Sequence of chain 1.B:
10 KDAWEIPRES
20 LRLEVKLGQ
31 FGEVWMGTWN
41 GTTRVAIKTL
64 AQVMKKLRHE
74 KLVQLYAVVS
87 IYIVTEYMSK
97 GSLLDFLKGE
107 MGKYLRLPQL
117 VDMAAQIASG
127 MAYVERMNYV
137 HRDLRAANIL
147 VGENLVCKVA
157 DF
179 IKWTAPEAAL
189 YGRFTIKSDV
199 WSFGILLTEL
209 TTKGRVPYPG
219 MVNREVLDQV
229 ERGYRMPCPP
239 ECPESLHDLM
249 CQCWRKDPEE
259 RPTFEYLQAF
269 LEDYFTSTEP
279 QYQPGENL

Binding-site contacts:
Ligand atom C6 contacts residue GLU92 of chain 1.B at 4.0 Å.
Ligand atom CAE contacts residue LYS48 of chain 1.B at 3.3 Å.
Ligand atom N1 contacts residue ALA46 of chain 1.B at 3.7 Å.
Ligand atom CAH contacts residue THR91 of chain 1.B at 3.7 Å.
Ligand atom N3 contacts residue MET94 of chain 1.B at 3.5 Å (h-bond).
Ligand atom C6 contacts residue MET94 of chain 1.B at 3.8 Å (hydrophobic).
Ligand atom NAL contacts residue LYS48 of chain 1.B at 3.5 Å.
Ligand atom CAQ contacts residue LEU146 of chain 1.B at 4.0 Å (hydrophobic).
Ligand atom C2 contacts residue MET94 of chain 1.B at 2.8 Å (hydrophobic).
Ligand atom NAN contacts residue VAL34 of chain 1.B at 3.6 Å.
Ligand atom C5 contacts residue LEU146 of chain 1.B at 3.9 Å (hydrophobic).
Ligand atom CAB contacts residue LEU26 of chain 1.B at 3.9 Å (hydrophobic).
Ligand atom NAL contacts residue ASP157 of chain 1.B at 4.0 Å.
Ligand atom N1 contacts residue GLU92 of chain 1.B at 4.0 Å.
Ligand atom C2 contacts residue TYR93 of chain 1.B at 3.6 Å (hydrophobic).
Ligand atom NAN contacts residue LEU146 of chain 1.B at 4.0 Å.
Ligand atom CAJ contacts residue VAL34 of chain 1.B at 4.0 Å (hydrophobic).
Ligand atom NAW contacts residue VAL34 of chain 1.B at 3.9 Å.
Ligand atom C6 contacts residue LEU146 of chain 1.B at 3.9 Å (hydrophobic).
Ligand atom NAC contacts residue GLU92 of chain 1.B at 3.1 Å (salt-bridge).
Ligand atom N1 contacts residue TYR93 of chain 1.B at 3.7 Å.
Ligand atom CAD contacts residue THR91 of chain 1.B at 3.7 Å.
Ligand atom CAH contacts residue LYS48 of chain 1.B at 3.6 Å.
Ligand atom NAW contacts residue LEU146 of chain 1.B at 4.0 Å.
Ligand atom CAA contacts residue SER98 of chain 1.B at 3.6 Å.
Ligand atom NAC contacts residue LEU146 of chain 1.B at 3.8 Å.
Ligand atom CAD contacts residue ILE89 of chain 1.B at 4.0 Å (hydrophobic).
Ligand atom N3 contacts residue LEU26 of chain 1.B at 3.8 Å.
Ligand atom C4 contacts residue LEU146 of chain 1.B at 4.0 Å (hydrophobic).
Ligand atom NAC contacts residue ALA46 of chain 1.B at 3.2 Å.
Ligand atom CAG contacts residue LEU146 of chain 1.B at 3.8 Å (hydrophobic).
Ligand atom NAC contacts residue THR91 of chain 1.B at 3.4 Å (h-bond).
Ligand atom CAQ contacts residue VAL34 of chain 1.B at 3.7 Å (hydrophobic).
Ligand atom CAA contacts residue LEU146 of chain 1.B at 3.9 Å (hydrophobic).
Ligand atom CAD contacts residue LYS48 of chain 1.B at 3.6 Å.
Ligand atom N1 contacts residue MET94 of chain 1.B at 2.8 Å (h-bond).
Ligand atom CAS contacts residue LYS48 of chain 1.B at 3.7 Å.
Ligand atom CAP contacts residue LEU146 of chain 1.B at 4.0 Å (hydrophobic).
Ligand atom C6 contacts residue ALA46 of chain 1.B at 3.5 Å (hydrophobic).
Ligand atom CAA contacts residue GLY97 of chain 1.B at 4.0 Å.

This small molecule binds to this protein.
Small molecule (SMILES): CC(C)n1nc(-c2ccc3ncccc3c2)c2c(N)ncnc21